Binding-site contacts:
Ligand atom N1 contacts residue ILE48 of chain 1.B at 4.3 Å.
Ligand atom N1 contacts residue ILE47 of chain 1.B at 3.5 Å (h-bond).
Ligand atom N2 contacts residue ILE47 of chain 1.B at 2.8 Å (h-bond).
Ligand atom C2 contacts residue THR21 of chain 1.B at 4.5 Å.
Ligand atom N3 contacts residue THR21 of chain 1.B at 3.3 Å.
Ligand atom N3 contacts residue TYR49 of chain 1.B at 3.7 Å.
Ligand atom C3 contacts residue THR21 of chain 1.B at 3.8 Å.
Ligand atom C3 contacts residue GLU22 of chain 1.B at 3.7 Å.
Ligand atom N1 contacts residue GLU22 of chain 1.B at 3.9 Å.
Ligand atom N3 contacts residue GLU22 of chain 1.B at 3.6 Å (salt-bridge).
Ligand atom N3 contacts residue ARG20 of chain 1.B at 3.6 Å.
Ligand atom N1 contacts residue TYR49 of chain 1.B at 3.7 Å.
Ligand atom C1 contacts residue ILE47 of chain 1.B at 3.6 Å (hydrophobic).
Ligand atom C1 contacts residue TYR49 of chain 1.B at 4.3 Å (hydrophobic).
Ligand atom N1 contacts residue ARG20 of chain 1.B at 3.5 Å (salt-bridge).
Ligand atom C1 contacts residue THR21 of chain 1.B at 4.5 Å.
Ligand atom C1 contacts residue GLU22 of chain 1.B at 4.1 Å.
Ligand atom C3 contacts residue TYR49 of chain 1.B at 4.4 Å (hydrophobic).
Ligand atom C2 contacts residue GLU22 of chain 1.B at 4.0 Å.
Ligand atom N1 contacts residue THR21 of chain 1.B at 3.8 Å.

Sequence of chain 1.B:
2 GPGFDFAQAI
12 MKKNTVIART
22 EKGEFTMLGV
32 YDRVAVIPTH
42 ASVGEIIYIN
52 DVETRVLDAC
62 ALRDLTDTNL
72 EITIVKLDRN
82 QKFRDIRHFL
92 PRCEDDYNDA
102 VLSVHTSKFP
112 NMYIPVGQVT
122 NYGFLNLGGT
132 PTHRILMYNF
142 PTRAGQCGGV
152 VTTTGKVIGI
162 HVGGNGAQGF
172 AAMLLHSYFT

The protein below binds the small molecule below.
Small molecule (SMILES): Nc1ccn[nH]1